Binding-site contacts:
Ligand atom C16 contacts residue ILE116 of chain 1.C at 3.9 Å (hydrophobic).
Ligand atom C5 contacts residue LEU64 of chain 1.C at 3.6 Å (hydrophobic).
Ligand atom C15 contacts residue PRO52 of chain 1.C at 4.0 Å (hydrophobic).
Ligand atom N2 contacts residue ASN110 of chain 1.C at 3.1 Å (h-bond).
Ligand atom C10 contacts residue TYR109 of chain 1.C at 4.0 Å (hydrophobic).
Ligand atom C3 contacts residue ASN110 of chain 1.C at 4.0 Å.
Ligand atom C12 contacts residue ASP114 of chain 1.C at 3.3 Å.
Ligand atom C24 contacts residue PRO52 of chain 1.C at 3.5 Å (hydrophobic).
Ligand atom C1 contacts residue PHE53 of chain 1.C at 3.9 Å (hydrophobic).
Ligand atom C8 contacts residue TYR109 of chain 1.C at 3.8 Å (hydrophobic).
Ligand atom O2 contacts residue ASN110 of chain 1.C at 3.3 Å (h-bond).
Ligand atom C11 contacts residue ASP114 of chain 1.C at 3.9 Å.
Ligand atom C11 contacts residue ASN110 of chain 1.C at 3.8 Å.
Ligand atom C11 contacts residue TYR109 of chain 1.C at 3.6 Å (hydrophobic).
Ligand atom C24 contacts residue LEU62 of chain 1.C at 4.0 Å (hydrophobic).
Ligand atom C7 contacts residue ASN110 of chain 1.C at 4.0 Å.
Ligand atom N1 contacts residue ASN110 of chain 1.C at 3.6 Å.
Ligand atom N3 contacts residue ASN110 of chain 1.C at 3.0 Å (h-bond).
Ligand atom C7 contacts residue TYR109 of chain 1.C at 4.0 Å (hydrophobic).
Ligand atom C2 contacts residue VAL57 of chain 1.C at 3.8 Å (hydrophobic).
Ligand atom C16 contacts residue TRP51 of chain 1.C at 3.8 Å (hydrophobic).
Ligand atom C25 contacts residue PRO52 of chain 1.C at 4.0 Å (hydrophobic).
Ligand atom O2 contacts residue LEU64 of chain 1.C at 3.7 Å.
Ligand atom C22 contacts residue TRP51 of chain 1.C at 3.8 Å (hydrophobic).
Ligand atom O2 contacts residue TYR109 of chain 1.C at 3.5 Å.
Ligand atom C5 contacts residue ASN110 of chain 1.C at 3.6 Å.
Ligand atom C23 contacts residue PRO52 of chain 1.C at 3.6 Å (hydrophobic).
Ligand atom C1 contacts residue VAL57 of chain 1.C at 3.8 Å (hydrophobic).
Ligand atom C6 contacts residue ASN110 of chain 1.C at 3.8 Å.
Ligand atom C12 contacts residue ASN110 of chain 1.C at 3.5 Å.
Ligand atom C12 contacts residue LYS111 of chain 1.C at 4.0 Å.
Ligand atom C9 contacts residue TYR109 of chain 1.C at 3.9 Å (hydrophobic).
Ligand atom C11 contacts residue LYS111 of chain 1.C at 3.6 Å.
Ligand atom N3 contacts residue LEU64 of chain 1.C at 3.8 Å.
Ligand atom O1 contacts residue LEU64 of chain 1.C at 3.9 Å.
Ligand atom C4 contacts residue ASN110 of chain 1.C at 3.9 Å.
Ligand atom C16 contacts residue MET119 of chain 1.C at 3.9 Å (hydrophobic).
Ligand atom C23 contacts residue LEU62 of chain 1.C at 3.9 Å (hydrophobic).
Ligand atom C1 contacts residue PRO52 of chain 1.C at 3.5 Å (hydrophobic).
Ligand atom C15 contacts residue ILE116 of chain 1.C at 3.3 Å (hydrophobic).

Sequence of chain 1.C:
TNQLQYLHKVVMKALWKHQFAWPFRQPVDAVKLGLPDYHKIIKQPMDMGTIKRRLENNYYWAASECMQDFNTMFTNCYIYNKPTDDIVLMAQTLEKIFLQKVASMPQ

A protein and the small-molecule ligand that binds it are described below.
Small molecule (SMILES): Cc1nnc2n1-c1ccccc1C(c1ccccc1)=N[C@H]2NC(=O)OCc1ccccc1